The protein below binds the small molecule below.
Small molecule (SMILES): NCCC[C@H](N)C(=O)O

Sequence of chain 1.A:
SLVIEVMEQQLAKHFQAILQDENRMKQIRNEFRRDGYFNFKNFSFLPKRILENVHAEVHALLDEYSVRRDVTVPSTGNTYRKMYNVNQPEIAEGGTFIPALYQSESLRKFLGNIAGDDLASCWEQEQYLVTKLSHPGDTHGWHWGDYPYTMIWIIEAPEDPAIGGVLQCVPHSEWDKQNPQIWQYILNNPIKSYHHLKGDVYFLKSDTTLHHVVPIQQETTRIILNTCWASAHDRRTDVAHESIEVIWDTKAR

Binding-site contacts:
Ligand atom C contacts residue ILE253 of chain 1.A at 4.0 Å (hydrophobic).
Ligand atom NE contacts residue GLU132 of chain 1.A at 2.9 Å (salt-bridge).
Ligand atom O contacts residue ARG87 of chain 1.A at 3.1 Å (salt-bridge).
Ligand atom NE contacts residue ASN232 of chain 1.A at 3.5 Å (h-bond).
Ligand atom CB contacts residue TRP254 of chain 1.A at 3.7 Å (hydrophobic).
Ligand atom CA contacts residue HIS149 of chain 1.A at 3.4 Å.
Ligand atom CB contacts residue SER249 of chain 1.A at 4.2 Å.
Ligand atom CD contacts residue AKG1 of chain 1.K at 3.8 Å.
Ligand atom CG contacts residue ILE250 of chain 1.A at 4.0 Å (hydrophobic).
Ligand atom CA contacts residue SER249 of chain 1.A at 3.8 Å.
Ligand atom CD contacts residue ILE250 of chain 1.A at 3.7 Å (hydrophobic).
Ligand atom N contacts residue TRP181 of chain 1.A at 3.7 Å.
Ligand atom CD contacts residue ASN232 of chain 1.A at 3.9 Å.
Ligand atom CG contacts residue AKG1 of chain 1.K at 3.6 Å.
Ligand atom CD contacts residue LEU135 of chain 1.A at 3.8 Å (hydrophobic).
Ligand atom O contacts residue ILE253 of chain 1.A at 3.7 Å.
Ligand atom O contacts residue HIS146 of chain 1.A at 2.7 Å (h-bond).
Ligand atom C contacts residue SER249 of chain 1.A at 4.0 Å.
Ligand atom NE contacts residue CYS234 of chain 1.A at 4.3 Å.
Ligand atom C contacts residue HIS149 of chain 1.A at 3.5 Å.
Ligand atom CD contacts residue GLU132 of chain 1.A at 3.4 Å.
Ligand atom N contacts residue GLY151 of chain 1.A at 4.3 Å.
Ligand atom CA contacts residue TRP150 of chain 1.A at 3.4 Å (hydrophobic).
Ligand atom CG contacts residue GLU132 of chain 1.A at 3.6 Å.
Ligand atom N contacts residue HIS149 of chain 1.A at 4.3 Å.
Ligand atom C contacts residue ARG87 of chain 1.A at 3.5 Å.
Ligand atom C contacts residue TRP150 of chain 1.A at 4.2 Å (hydrophobic).
Ligand atom OXT contacts residue THR82 of chain 1.A at 4.1 Å.
Ligand atom O contacts residue HIS149 of chain 1.A at 3.6 Å.
Ligand atom OXT contacts residue SER249 of chain 1.A at 3.4 Å.
Ligand atom OXT contacts residue HIS149 of chain 1.A at 3.8 Å.
Ligand atom CD contacts residue TRP254 of chain 1.A at 4.1 Å (hydrophobic).
Ligand atom N contacts residue SER249 of chain 1.A at 2.9 Å (h-bond).
Ligand atom NE contacts residue LEU135 of chain 1.A at 4.0 Å.
Ligand atom OXT contacts residue ARG87 of chain 1.A at 2.9 Å (salt-bridge).
Ligand atom CB contacts residue ILE250 of chain 1.A at 3.7 Å (hydrophobic).
Ligand atom CB contacts residue AKG1 of chain 1.K at 4.0 Å.
Ligand atom N contacts residue TRP150 of chain 1.A at 3.0 Å (h-bond).
Ligand atom C contacts residue HIS146 of chain 1.A at 3.9 Å.
Ligand atom OXT contacts residue ILE253 of chain 1.A at 3.9 Å.